Sequence of chain 1.A:
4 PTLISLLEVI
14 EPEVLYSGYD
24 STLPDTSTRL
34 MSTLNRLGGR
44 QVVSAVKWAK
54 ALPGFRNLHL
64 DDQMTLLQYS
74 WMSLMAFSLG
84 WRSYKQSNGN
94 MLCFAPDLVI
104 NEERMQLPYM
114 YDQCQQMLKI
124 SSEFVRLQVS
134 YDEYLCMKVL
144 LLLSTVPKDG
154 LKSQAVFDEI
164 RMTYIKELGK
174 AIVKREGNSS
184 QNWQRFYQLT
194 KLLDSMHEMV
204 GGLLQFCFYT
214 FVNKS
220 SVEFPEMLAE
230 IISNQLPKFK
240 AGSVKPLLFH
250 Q

A protein and the small-molecule ligand that binds it are described below.
Small molecule (SMILES): C[C@@H]1C[C@H]2[C@@H]3CCC4=CC(=O)C=C[C@]4(C)[C@@]3(Cl)[C@@H](O)C[C@]2(C)[C@@]1(OC(=O)c1ccco1)C(=O)CCl

Binding-site contacts:
Ligand atom C8 contacts residue MET75 of chain 1.A at 3.9 Å (hydrophobic).
Ligand atom O17 contacts residue PHE209 of chain 1.A at 3.5 Å.
Ligand atom C34 contacts residue GLN44 of chain 1.A at 3.2 Å.
Ligand atom C12 contacts residue MET34 of chain 1.A at 3.8 Å (hydrophobic).
Ligand atom C10 contacts residue GLN116 of chain 1.A at 3.6 Å.
Ligand atom CL18 contacts residue ASN38 of chain 1.A at 3.7 Å.
Ligand atom O13 contacts residue CYS210 of chain 1.A at 3.3 Å.
Ligand atom C34 contacts residue PHE97 of chain 1.A at 3.9 Å (hydrophobic).
Ligand atom C15 contacts residue ASN38 of chain 1.A at 3.7 Å.
Ligand atom C28 contacts residue MET113 of chain 1.A at 3.3 Å (hydrophobic).
Ligand atom C34 contacts residue ARG85 of chain 1.A at 3.9 Å.
Ligand atom O35 contacts residue ARG85 of chain 1.A at 2.8 Å (salt-bridge).
Ligand atom C15 contacts residue LEU37 of chain 1.A at 3.8 Å (hydrophobic).
Ligand atom C30 contacts residue GLY41 of chain 1.A at 3.6 Å.
Ligand atom O21 contacts residue ASN38 of chain 1.A at 3.1 Å (h-bond).
Ligand atom C27 contacts residue PHE97 of chain 1.A at 3.8 Å (hydrophobic).
Ligand atom O17 contacts residue GLN116 of chain 1.A at 3.7 Å.
Ligand atom CL18 contacts residue THR213 of chain 1.A at 3.5 Å.
Ligand atom C27 contacts residue LEU37 of chain 1.A at 3.6 Å (hydrophobic).
Ligand atom O17 contacts residue MET34 of chain 1.A at 3.7 Å.
Ligand atom O23 contacts residue MET113 of chain 1.A at 3.8 Å.
Ligand atom O35 contacts residue PHE97 of chain 1.A at 3.8 Å.
Ligand atom C28 contacts residue CYS117 of chain 1.A at 3.8 Å (hydrophobic).
Ligand atom C31 contacts residue MET78 of chain 1.A at 3.8 Å (hydrophobic).
Ligand atom C7 contacts residue ASN38 of chain 1.A at 3.4 Å.
Ligand atom C16 contacts residue GLN116 of chain 1.A at 3.9 Å.
Ligand atom CL25 contacts residue PHE97 of chain 1.A at 3.3 Å.
Ligand atom O35 contacts residue GLN44 of chain 1.A at 3.1 Å (h-bond).
Ligand atom C30 contacts residue LEU37 of chain 1.A at 3.4 Å (hydrophobic).
Ligand atom O13 contacts residue PHE209 of chain 1.A at 3.3 Å.
Ligand atom C22 contacts residue MET120 of chain 1.A at 3.5 Å (hydrophobic).
Ligand atom C27 contacts residue MET120 of chain 1.A at 3.6 Å (hydrophobic).
Ligand atom C31 contacts residue TRP74 of chain 1.A at 3.9 Å (hydrophobic).
Ligand atom O23 contacts residue GLN116 of chain 1.A at 3.3 Å.
Ligand atom C22 contacts residue LEU37 of chain 1.A at 3.3 Å (hydrophobic).
Ligand atom C26 contacts residue MET78 of chain 1.A at 3.7 Å (hydrophobic).
Ligand atom C29 contacts residue MET78 of chain 1.A at 3.9 Å (hydrophobic).
Ligand atom O21 contacts residue LEU37 of chain 1.A at 3.8 Å.
Ligand atom C33 contacts residue GLN44 of chain 1.A at 3.3 Å.
Ligand atom CL18 contacts residue PHE223 of chain 1.A at 3.3 Å.